This protein binds this small molecule.
Small molecule (SMILES): O=[N+]([O-])c1ccccc1

Sequence of chain 1.B:
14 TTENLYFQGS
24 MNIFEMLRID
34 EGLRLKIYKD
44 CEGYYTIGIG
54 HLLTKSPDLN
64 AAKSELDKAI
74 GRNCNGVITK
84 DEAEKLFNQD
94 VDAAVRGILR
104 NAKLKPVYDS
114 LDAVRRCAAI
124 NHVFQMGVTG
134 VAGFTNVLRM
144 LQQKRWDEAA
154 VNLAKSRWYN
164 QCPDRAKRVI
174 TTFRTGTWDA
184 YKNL

Binding-site contacts:
Ligand atom O1 contacts residue TYR111 of chain 1.B at 3.7 Å.
Ligand atom C4 contacts residue VAL134 of chain 1.B at 4.3 Å (hydrophobic).
Ligand atom C5 contacts residue PHE176 of chain 1.B at 4.3 Å (hydrophobic).
Ligand atom C6 contacts residue ALA122 of chain 1.B at 3.5 Å (hydrophobic).
Ligand atom N1 contacts residue VAL110 of chain 1.B at 4.4 Å.
Ligand atom C1 contacts residue VAL134 of chain 1.B at 3.5 Å (hydrophobic).
Ligand atom O2 contacts residue LEU141 of chain 1.B at 4.4 Å.
Ligand atom O1 contacts residue LEU107 of chain 1.B at 3.7 Å.
Ligand atom O2 contacts residue LEU114 of chain 1.B at 4.2 Å.
Ligand atom C4 contacts residue LEU144 of chain 1.B at 3.5 Å (hydrophobic).
Ligand atom C2 contacts residue PHE176 of chain 1.B at 4.3 Å (hydrophobic).
Ligand atom C2 contacts residue HIS125 of chain 1.B at 3.7 Å.
Ligand atom C4 contacts residue PHE176 of chain 1.B at 3.5 Å (hydrophobic).
Ligand atom N1 contacts residue TYR111 of chain 1.B at 4.1 Å.
Ligand atom O2 contacts residue LEU107 of chain 1.B at 3.5 Å (h-bond).
Ligand atom C2 contacts residue VAL134 of chain 1.B at 3.0 Å (hydrophobic).
Ligand atom C5 contacts residue ALA122 of chain 1.B at 4.1 Å (hydrophobic).
Ligand atom C2 contacts residue ALA122 of chain 1.B at 3.6 Å (hydrophobic).
Ligand atom N1 contacts residue LEU107 of chain 1.B at 4.0 Å.
Ligand atom C3 contacts residue VAL134 of chain 1.B at 3.5 Å (hydrophobic).
Ligand atom N1 contacts residue ALA122 of chain 1.B at 3.7 Å.
Ligand atom C6 contacts residue LEU107 of chain 1.B at 4.3 Å (hydrophobic).
Ligand atom C1 contacts residue LEU107 of chain 1.B at 4.4 Å (hydrophobic).
Ligand atom C3 contacts residue HIS125 of chain 1.B at 3.2 Å.
Ligand atom C6 contacts residue VAL134 of chain 1.B at 4.3 Å (hydrophobic).
Ligand atom O2 contacts residue VAL110 of chain 1.B at 3.1 Å.
Ligand atom C3 contacts residue PHE176 of chain 1.B at 3.5 Å (hydrophobic).
Ligand atom C5 contacts residue VAL110 of chain 1.B at 4.3 Å (hydrophobic).
Ligand atom C3 contacts residue ALA122 of chain 1.B at 4.2 Å (hydrophobic).
Ligand atom C1 contacts residue ALA122 of chain 1.B at 3.4 Å (hydrophobic).
Ligand atom C4 contacts residue HIS125 of chain 1.B at 4.4 Å.
Ligand atom C4 contacts residue LEU141 of chain 1.B at 4.1 Å (hydrophobic).
Ligand atom C6 contacts residue LEU141 of chain 1.B at 4.3 Å (hydrophobic).
Ligand atom C1 contacts residue VAL126 of chain 1.B at 4.0 Å (hydrophobic).
Ligand atom O2 contacts residue TYR111 of chain 1.B at 3.0 Å (h-bond).
Ligand atom C5 contacts residue LEU141 of chain 1.B at 3.7 Å (hydrophobic).
Ligand atom O1 contacts residue ILE101 of chain 1.B at 3.4 Å.
Ligand atom C5 contacts residue LEU144 of chain 1.B at 3.7 Å (hydrophobic).
Ligand atom O1 contacts residue ALA122 of chain 1.B at 3.8 Å.
Ligand atom C2 contacts residue VAL126 of chain 1.B at 4.1 Å (hydrophobic).